Binding-site contacts:
Ligand atom O7 contacts residue MET118 of chain 15.E at 3.5 Å.
Ligand atom O7 contacts residue ASN67 of chain 15.E at 4.5 Å.
Ligand atom C5 contacts residue ASN67 of chain 15.E at 3.7 Å.
Ligand atom C1 contacts residue ASN67 of chain 15.E at 1.4 Å.
Ligand atom C4 contacts residue ASN67 of chain 15.E at 4.2 Å.
Ligand atom N2 contacts residue ASN67 of chain 15.E at 3.3 Å (h-bond).
Ligand atom C7 contacts residue ASN67 of chain 15.E at 3.8 Å.
Ligand atom C8 contacts residue MET118 of chain 15.E at 4.1 Å (hydrophobic).
Ligand atom C7 contacts residue MET118 of chain 15.E at 3.8 Å (hydrophobic).
Ligand atom O5 contacts residue ASN67 of chain 15.E at 2.4 Å (h-bond).
Ligand atom O3 contacts residue ASN67 of chain 15.E at 3.8 Å.
Ligand atom O7 contacts residue ARG89 of chain 15.E at 4.2 Å.
Ligand atom C3 contacts residue ASN67 of chain 15.E at 3.6 Å.
Ligand atom C2 contacts residue ASN67 of chain 15.E at 2.4 Å.
Ligand atom C8 contacts residue PHE90 of chain 15.E at 4.4 Å (hydrophobic).
Ligand atom C8 contacts residue ASN67 of chain 15.E at 3.6 Å.

The small molecule below binds the protein below.
Small molecule (SMILES): CC(=O)N[C@@H]1[C@@H](O)[C@H](O)[C@@H](CO)O[C@H]1O

Sequence of chain 15.E:
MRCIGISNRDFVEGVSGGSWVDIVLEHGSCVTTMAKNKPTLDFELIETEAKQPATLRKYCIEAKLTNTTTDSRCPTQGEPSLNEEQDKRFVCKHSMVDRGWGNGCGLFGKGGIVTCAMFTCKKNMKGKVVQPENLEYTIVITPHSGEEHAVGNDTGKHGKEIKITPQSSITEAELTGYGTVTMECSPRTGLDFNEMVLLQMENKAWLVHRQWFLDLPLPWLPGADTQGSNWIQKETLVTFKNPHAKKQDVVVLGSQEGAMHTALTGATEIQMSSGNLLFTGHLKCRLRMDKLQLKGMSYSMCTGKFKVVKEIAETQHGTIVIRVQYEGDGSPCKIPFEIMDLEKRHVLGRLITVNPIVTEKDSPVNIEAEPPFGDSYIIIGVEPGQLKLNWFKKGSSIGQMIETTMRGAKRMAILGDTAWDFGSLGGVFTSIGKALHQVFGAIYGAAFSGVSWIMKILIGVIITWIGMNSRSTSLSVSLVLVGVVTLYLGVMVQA